Sequence of chain 1.A:
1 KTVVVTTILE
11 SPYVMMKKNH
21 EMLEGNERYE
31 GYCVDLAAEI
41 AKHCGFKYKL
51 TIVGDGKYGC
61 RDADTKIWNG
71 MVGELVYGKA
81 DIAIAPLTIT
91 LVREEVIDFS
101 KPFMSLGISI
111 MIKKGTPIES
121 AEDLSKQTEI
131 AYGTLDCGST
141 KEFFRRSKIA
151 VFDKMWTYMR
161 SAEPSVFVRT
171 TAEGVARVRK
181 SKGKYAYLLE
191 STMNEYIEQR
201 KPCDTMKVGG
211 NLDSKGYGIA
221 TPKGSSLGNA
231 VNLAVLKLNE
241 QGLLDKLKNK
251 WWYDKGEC

The protein below binds the small molecule below.
Small molecule (SMILES): C=C(C)[C@H]1CN[C@H](C(=O)O)[C@H]1CC(=O)O

Binding-site contacts:
Ligand atom CD contacts residue PRO86 of chain 1.A at 3.1 Å (hydrophobic).
Ligand atom CG contacts residue TYR58 of chain 1.A at 3.5 Å (hydrophobic).
Ligand atom O contacts residue THR88 of chain 1.A at 2.8 Å (h-bond).
Ligand atom OD2 contacts residue GLY138 of chain 1.A at 3.5 Å.
Ligand atom CB1 contacts residue GLU190 of chain 1.A at 3.5 Å.
Ligand atom CD2 contacts residue LEU135 of chain 1.A at 3.3 Å (hydrophobic).
Ligand atom C contacts residue SER139 of chain 1.A at 3.7 Å.
Ligand atom CG2 contacts residue TYR58 of chain 1.A at 2.8 Å (hydrophobic).
Ligand atom C contacts residue TYR58 of chain 1.A at 3.9 Å (hydrophobic).
Ligand atom O contacts residue ARG93 of chain 1.A at 2.8 Å (salt-bridge).
Ligand atom OXT contacts residue GLY138 of chain 1.A at 3.1 Å.
Ligand atom CD1 contacts residue TYR58 of chain 1.A at 3.2 Å (hydrophobic).
Ligand atom CB contacts residue GLU190 of chain 1.A at 4.0 Å.
Ligand atom N contacts residue PRO86 of chain 1.A at 2.9 Å (h-bond).
Ligand atom CA contacts residue SER139 of chain 1.A at 3.5 Å.
Ligand atom N contacts residue GLU190 of chain 1.A at 2.8 Å (salt-bridge).
Ligand atom CD contacts residue GLU190 of chain 1.A at 3.4 Å.
Ligand atom CD1 contacts residue GLU10 of chain 1.A at 3.2 Å.
Ligand atom O contacts residue LEU87 of chain 1.A at 3.6 Å.
Ligand atom OXT contacts residue SER139 of chain 1.A at 2.8 Å (h-bond).
Ligand atom OXT contacts residue ARG93 of chain 1.A at 2.7 Å (salt-bridge).
Ligand atom CD1 contacts residue THR171 of chain 1.A at 3.7 Å.
Ligand atom CG1 contacts residue THR140 of chain 1.A at 3.2 Å.
Ligand atom N contacts residue THR88 of chain 1.A at 3.2 Å (h-bond).
Ligand atom C contacts residue ARG93 of chain 1.A at 3.5 Å.
Ligand atom CD contacts residue TYR58 of chain 1.A at 3.4 Å (hydrophobic).
Ligand atom CA contacts residue PRO86 of chain 1.A at 4.1 Å (hydrophobic).
Ligand atom O contacts residue TYR58 of chain 1.A at 3.7 Å.
Ligand atom CD2 contacts residue TYR58 of chain 1.A at 3.6 Å (hydrophobic).
Ligand atom N contacts residue TYR217 of chain 1.A at 3.9 Å.
Ligand atom OD1 contacts residue GLU190 of chain 1.A at 4.0 Å.
Ligand atom CA contacts residue THR88 of chain 1.A at 3.4 Å.
Ligand atom OD2 contacts residue THR140 of chain 1.A at 3.0 Å (h-bond).
Ligand atom C contacts residue THR88 of chain 1.A at 3.7 Å.
Ligand atom CA contacts residue GLU190 of chain 1.A at 3.4 Å.
Ligand atom OD2 contacts residue SER139 of chain 1.A at 3.2 Å (h-bond).
Ligand atom OD1 contacts residue THR140 of chain 1.A at 2.4 Å (h-bond).
Ligand atom O contacts residue PRO86 of chain 1.A at 3.5 Å (h-bond).
Ligand atom CD1 contacts residue MET193 of chain 1.A at 3.5 Å (hydrophobic).
Ligand atom CD contacts residue MET193 of chain 1.A at 3.8 Å (hydrophobic).